The protein below binds the small molecule below.
Small molecule (SMILES): OC[C@H]1O[C@@H](O)[C@@H](O)[C@@H](O)[C@@H]1O

Sequence of chain 18.B:
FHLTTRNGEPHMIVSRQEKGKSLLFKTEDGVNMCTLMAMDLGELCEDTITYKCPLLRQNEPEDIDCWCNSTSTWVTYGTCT

Binding-site contacts:
Ligand atom O2 contacts residue NAG1 of chain 18.N at 3.4 Å (h-bond).
Ligand atom C2 contacts residue NAG1 of chain 18.N at 2.9 Å.
Ligand atom C4 contacts residue BMA1 of chain 18.P at 3.6 Å.
Ligand atom C3 contacts residue BMA1 of chain 18.P at 2.5 Å.
Ligand atom C2 contacts residue BMA1 of chain 18.P at 3.2 Å.
Ligand atom O2 contacts residue BMA1 of chain 18.P at 3.0 Å (h-bond).
Ligand atom O3 contacts residue BMA1 of chain 18.P at 1.1 Å.
Ligand atom O5 contacts residue NAG1 of chain 18.N at 2.5 Å (h-bond).
Ligand atom O4 contacts residue BMA1 of chain 18.P at 4.0 Å.
Ligand atom C5 contacts residue NAG1 of chain 18.N at 3.8 Å.
Ligand atom C1 contacts residue NAG1 of chain 18.N at 1.7 Å.
Ligand atom C3 contacts residue NAG1 of chain 18.N at 4.1 Å.
Ligand atom O2 contacts residue HIS2 of chain 18.B at 3.4 Å (h-bond).
Ligand atom O6 contacts residue NAG1 of chain 18.N at 4.5 Å.
Ligand atom C2 contacts residue HIS2 of chain 18.B at 4.5 Å.